Binding-site contacts:
Ligand atom C5 contacts residue ASN154 of chain 54.E at 3.6 Å.
Ligand atom N2 contacts residue ASN154 of chain 54.E at 2.9 Å (h-bond).
Ligand atom C1 contacts residue SER157 of chain 54.E at 4.2 Å.
Ligand atom C2 contacts residue ASN154 of chain 54.E at 2.5 Å.
Ligand atom O5 contacts residue SER157 of chain 54.E at 3.9 Å.
Ligand atom C1 contacts residue ASN154 of chain 54.E at 1.4 Å.
Ligand atom C8 contacts residue ASN154 of chain 54.E at 4.0 Å.
Ligand atom C4 contacts residue ASN154 of chain 54.E at 4.2 Å.
Ligand atom C3 contacts residue ASN154 of chain 54.E at 3.8 Å.
Ligand atom C1 contacts residue SER156 of chain 54.E at 4.5 Å.
Ligand atom C7 contacts residue ASN154 of chain 54.E at 3.6 Å.
Ligand atom O7 contacts residue ASN154 of chain 54.E at 4.0 Å.
Ligand atom O5 contacts residue ASN154 of chain 54.E at 2.4 Å (h-bond).

The protein below binds the small molecule below.
Small molecule (SMILES): CC(=O)N[C@@H]1[C@@H](O)[C@H](O)[C@@H](CO)O[C@H]1O

Sequence of chain 54.E:
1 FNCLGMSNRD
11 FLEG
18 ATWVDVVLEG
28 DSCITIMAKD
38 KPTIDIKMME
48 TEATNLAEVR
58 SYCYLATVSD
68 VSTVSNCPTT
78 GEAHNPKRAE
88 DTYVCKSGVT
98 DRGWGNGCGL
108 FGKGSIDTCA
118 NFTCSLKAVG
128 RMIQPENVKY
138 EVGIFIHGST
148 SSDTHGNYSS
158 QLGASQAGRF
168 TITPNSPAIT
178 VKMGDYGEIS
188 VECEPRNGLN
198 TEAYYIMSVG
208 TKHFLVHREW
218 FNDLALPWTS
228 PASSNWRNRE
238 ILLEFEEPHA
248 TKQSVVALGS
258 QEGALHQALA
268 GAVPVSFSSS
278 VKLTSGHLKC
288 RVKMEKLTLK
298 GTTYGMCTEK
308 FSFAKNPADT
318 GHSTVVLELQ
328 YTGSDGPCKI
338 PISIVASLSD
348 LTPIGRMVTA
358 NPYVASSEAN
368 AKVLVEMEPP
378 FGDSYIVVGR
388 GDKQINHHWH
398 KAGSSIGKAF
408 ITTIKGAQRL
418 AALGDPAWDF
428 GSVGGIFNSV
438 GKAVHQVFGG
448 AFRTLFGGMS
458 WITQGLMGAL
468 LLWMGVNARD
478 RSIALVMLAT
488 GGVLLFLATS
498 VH